Sequence of chain 1.B:
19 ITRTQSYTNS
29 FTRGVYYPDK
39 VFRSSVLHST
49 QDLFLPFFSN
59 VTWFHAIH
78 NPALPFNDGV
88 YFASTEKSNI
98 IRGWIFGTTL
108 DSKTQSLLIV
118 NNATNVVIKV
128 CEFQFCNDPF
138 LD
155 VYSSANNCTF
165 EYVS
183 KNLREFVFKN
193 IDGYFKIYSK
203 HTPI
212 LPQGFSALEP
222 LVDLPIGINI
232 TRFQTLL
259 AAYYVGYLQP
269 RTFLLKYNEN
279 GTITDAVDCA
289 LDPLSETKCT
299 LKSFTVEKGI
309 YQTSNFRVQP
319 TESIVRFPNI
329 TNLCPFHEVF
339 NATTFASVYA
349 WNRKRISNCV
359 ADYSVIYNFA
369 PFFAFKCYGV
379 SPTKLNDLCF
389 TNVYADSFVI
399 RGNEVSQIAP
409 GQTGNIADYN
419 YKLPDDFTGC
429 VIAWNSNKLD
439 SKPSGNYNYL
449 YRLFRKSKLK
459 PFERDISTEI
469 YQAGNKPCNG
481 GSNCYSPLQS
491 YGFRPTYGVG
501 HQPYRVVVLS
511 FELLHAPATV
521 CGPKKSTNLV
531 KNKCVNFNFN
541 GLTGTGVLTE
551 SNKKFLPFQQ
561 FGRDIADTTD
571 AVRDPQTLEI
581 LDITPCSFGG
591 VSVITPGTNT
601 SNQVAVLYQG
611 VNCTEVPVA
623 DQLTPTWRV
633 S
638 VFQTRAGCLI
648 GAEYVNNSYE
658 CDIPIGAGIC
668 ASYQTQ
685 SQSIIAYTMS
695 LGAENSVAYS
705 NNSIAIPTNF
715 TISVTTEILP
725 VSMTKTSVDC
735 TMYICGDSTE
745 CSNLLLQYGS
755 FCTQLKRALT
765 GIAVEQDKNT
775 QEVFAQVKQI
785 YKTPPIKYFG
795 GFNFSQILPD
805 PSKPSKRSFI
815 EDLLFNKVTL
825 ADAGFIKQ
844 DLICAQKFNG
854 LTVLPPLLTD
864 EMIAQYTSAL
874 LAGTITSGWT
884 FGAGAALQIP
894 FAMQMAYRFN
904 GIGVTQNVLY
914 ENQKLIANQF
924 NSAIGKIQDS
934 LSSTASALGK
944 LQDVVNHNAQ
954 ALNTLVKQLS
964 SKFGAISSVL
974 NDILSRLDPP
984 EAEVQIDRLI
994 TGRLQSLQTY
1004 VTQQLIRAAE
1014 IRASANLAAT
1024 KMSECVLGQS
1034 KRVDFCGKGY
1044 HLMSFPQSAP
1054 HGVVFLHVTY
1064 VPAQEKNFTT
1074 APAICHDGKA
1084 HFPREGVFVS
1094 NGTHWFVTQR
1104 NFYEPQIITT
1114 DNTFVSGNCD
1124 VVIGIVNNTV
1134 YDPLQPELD

Binding-site contacts:
Ligand atom O6 contacts residue ASN1070 of chain 1.B at 4.5 Å.
Ligand atom C1 contacts residue ASN1070 of chain 1.B at 3.1 Å.
Ligand atom C5 contacts residue ASN1070 of chain 1.B at 3.8 Å.
Ligand atom O5 contacts residue ASN1070 of chain 1.B at 2.8 Å (h-bond).
Ligand atom C6 contacts residue ASN1070 of chain 1.B at 4.0 Å.
Ligand atom C2 contacts residue ALA702 of chain 1.B at 4.5 Å (hydrophobic).

This small molecule binds to this protein.
Small molecule (SMILES): CC(=O)N[C@@H]1[C@@H](O)[C@H](O)[C@@H](CO)O[C@H]1O